Sequence of chain 1.K:
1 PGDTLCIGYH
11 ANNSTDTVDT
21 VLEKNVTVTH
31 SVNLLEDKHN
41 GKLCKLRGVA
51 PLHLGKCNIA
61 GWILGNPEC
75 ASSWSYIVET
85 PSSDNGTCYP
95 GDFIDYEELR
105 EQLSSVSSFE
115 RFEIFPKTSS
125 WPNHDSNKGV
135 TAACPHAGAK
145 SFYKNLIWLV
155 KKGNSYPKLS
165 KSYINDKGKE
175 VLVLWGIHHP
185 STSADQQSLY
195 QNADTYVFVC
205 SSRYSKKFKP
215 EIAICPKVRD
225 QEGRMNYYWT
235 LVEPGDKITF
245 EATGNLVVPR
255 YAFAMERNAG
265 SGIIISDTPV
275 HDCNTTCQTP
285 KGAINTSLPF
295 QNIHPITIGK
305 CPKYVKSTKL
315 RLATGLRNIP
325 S

This protein binds this small molecule.
Small molecule (SMILES): CC(=O)N[C@H]1[C@H](O[C@@H]2[C@@H](O)[C@H](O)O[C@H](CO)[C@@H]2O)O[C@H](CO)[C@@H](O[C@@H]2O[C@H](CO[C@]3(C(=O)O)C[C@H](O)[C@@H](NC(C)=O)[C@H]([C@H](O)[C@H](O)CO)O3)[C@H](O)[C@H](O)[C@H]2O)[C@@H]1O

Binding-site contacts:
Ligand atom O1A contacts residue ALA136 of chain 1.K at 2.8 Å (h-bond).
Ligand atom O1B contacts residue GLN225 of chain 1.K at 3.1 Å (h-bond).
Ligand atom C9 contacts residue HIS182 of chain 1.K at 3.4 Å.
Ligand atom N2 contacts residue ASP189 of chain 1.K at 3.7 Å.
Ligand atom C10 contacts residue VAL134 of chain 1.K at 3.8 Å (hydrophobic).
Ligand atom O4 contacts residue ASP224 of chain 1.K at 2.6 Å (salt-bridge).
Ligand atom O9 contacts residue TYR93 of chain 1.K at 3.3 Å (h-bond).
Ligand atom O4 contacts residue LYS221 of chain 1.K at 3.6 Å (salt-bridge).
Ligand atom C3 contacts residue LYS221 of chain 1.K at 3.8 Å.
Ligand atom O1A contacts residue LYS144 of chain 1.K at 3.6 Å.
Ligand atom O8 contacts residue GLN225 of chain 1.K at 3.1 Å (h-bond).
Ligand atom O4 contacts residue VAL134 of chain 1.K at 3.8 Å.
Ligand atom C4 contacts residue VAL134 of chain 1.K at 3.6 Å (hydrophobic).
Ligand atom C11 contacts residue LYS132 of chain 1.K at 3.1 Å.
Ligand atom C5 contacts residue ASP189 of chain 1.K at 3.9 Å.
Ligand atom O3 contacts residue LYS221 of chain 1.K at 2.6 Å (salt-bridge).
Ligand atom C1 contacts residue ALA136 of chain 1.K at 3.6 Å (hydrophobic).
Ligand atom C5 contacts residue VAL134 of chain 1.K at 3.9 Å (hydrophobic).
Ligand atom O8 contacts residue TYR93 of chain 1.K at 3.0 Å (h-bond).
Ligand atom C4 contacts residue LYS221 of chain 1.K at 3.8 Å.
Ligand atom O10 contacts residue LEU193 of chain 1.K at 3.1 Å.
Ligand atom C11 contacts residue VAL134 of chain 1.K at 3.6 Å (hydrophobic).
Ligand atom O4 contacts residue LYS144 of chain 1.K at 3.1 Å (salt-bridge).
Ligand atom O9 contacts residue HIS182 of chain 1.K at 3.2 Å (h-bond).
Ligand atom C1 contacts residue ASP189 of chain 1.K at 4.0 Å.
Ligand atom C9 contacts residue LEU193 of chain 1.K at 3.7 Å (hydrophobic).
Ligand atom O1A contacts residue THR135 of chain 1.K at 3.7 Å.
Ligand atom C9 contacts residue TYR93 of chain 1.K at 3.8 Å (hydrophobic).
Ligand atom C11 contacts residue TRP152 of chain 1.K at 3.9 Å (hydrophobic).
Ligand atom C8 contacts residue SER192 of chain 1.K at 4.0 Å.
Ligand atom C1 contacts residue THR135 of chain 1.K at 3.5 Å.
Ligand atom C3 contacts residue ASP189 of chain 1.K at 3.7 Å.
Ligand atom O1B contacts residue ALA136 of chain 1.K at 3.6 Å (h-bond).
Ligand atom O1B contacts residue THR135 of chain 1.K at 2.6 Å (h-bond).
Ligand atom C4 contacts residue ASP224 of chain 1.K at 3.4 Å.
Ligand atom C8 contacts residue TYR93 of chain 1.K at 3.9 Å (hydrophobic).
Ligand atom C10 contacts residue LEU193 of chain 1.K at 3.8 Å (hydrophobic).
Ligand atom C11 contacts residue GLY133 of chain 1.K at 3.9 Å.
Ligand atom O8 contacts residue TRP152 of chain 1.K at 3.5 Å.
Ligand atom N5 contacts residue VAL134 of chain 1.K at 3.0 Å (h-bond).